Sequence of chain 1.C:
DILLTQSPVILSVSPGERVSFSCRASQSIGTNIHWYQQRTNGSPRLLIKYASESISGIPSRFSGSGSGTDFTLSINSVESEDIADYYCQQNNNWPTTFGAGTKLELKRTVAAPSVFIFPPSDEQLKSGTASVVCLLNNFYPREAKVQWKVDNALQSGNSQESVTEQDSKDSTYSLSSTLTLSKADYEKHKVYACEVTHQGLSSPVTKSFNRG

This small molecule binds to this protein.
Small molecule (SMILES): CC(C)C[C@H](NC(=O)[C@H](CC(=O)O)NC(=O)[C@H](Cc1ccccc1)NC(=O)[C@@H](N)CCC(N)=O)C(=O)N[C@@H](CO)C(=O)N[C@H](C(=O)N[C@@H](CCCNC(=N)NCCC(=O)O)C(=O)N[C@@H](CCCN=C(N)N)C(=O)N[C@@H](CC(C)C)C(=O)N[C@@H](C)C=O)[C@@H](C)O

Sequence of chain 1.D:
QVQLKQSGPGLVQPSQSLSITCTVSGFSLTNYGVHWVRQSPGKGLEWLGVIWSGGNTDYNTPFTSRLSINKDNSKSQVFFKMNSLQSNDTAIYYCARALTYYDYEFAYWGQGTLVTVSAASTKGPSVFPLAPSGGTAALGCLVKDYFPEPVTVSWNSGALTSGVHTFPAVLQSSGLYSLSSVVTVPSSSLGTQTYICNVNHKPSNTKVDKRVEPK

Binding-site contacts:
Ligand atom O contacts residue LYS103 of chain 1.C at 3.0 Å (salt-bridge).
Ligand atom NH1 contacts residue TYR94 of chain 1.D at 3.6 Å.
Ligand atom O contacts residue THR40 of chain 1.C at 3.6 Å.
Ligand atom NE contacts residue ASP85 of chain 1.C at 2.9 Å (salt-bridge).
Ligand atom CD1 contacts residue GLN39 of chain 1.D at 3.5 Å.
Ligand atom CD contacts residue ASP85 of chain 1.C at 3.6 Å.
Ligand atom O contacts residue GLN38 of chain 1.C at 3.6 Å.
Ligand atom CA contacts residue ASP85 of chain 1.C at 3.4 Å.
Ligand atom CB contacts residue ASP85 of chain 1.C at 3.6 Å.
Ligand atom CD2 contacts residue ILE92 of chain 1.D at 3.6 Å (hydrophobic).
Ligand atom CZ contacts residue GLN39 of chain 1.D at 3.4 Å.
Ligand atom O contacts residue PRO41 of chain 1.D at 3.4 Å.
Ligand atom O contacts residue ASN41 of chain 1.C at 3.0 Å (h-bond).
Ligand atom CD1 contacts residue THR90 of chain 1.D at 3.5 Å.
Ligand atom NH1 contacts residue THR40 of chain 1.C at 3.0 Å (h-bond).
Ligand atom OE1 contacts residue PRO41 of chain 1.D at 3.5 Å (h-bond).
Ligand atom O contacts residue ASN41 of chain 1.C at 3.6 Å (h-bond).
Ligand atom NH2 contacts residue GLN111 of chain 1.D at 2.9 Å (h-bond).
Ligand atom CD contacts residue THR40 of chain 1.C at 3.5 Å.
Ligand atom C contacts residue ASP85 of chain 1.C at 3.5 Å.
Ligand atom CE1 contacts residue GLN39 of chain 1.D at 3.3 Å.
Ligand atom NH2 contacts residue ALA84 of chain 1.C at 3.3 Å.
Ligand atom NH1 contacts residue GLN111 of chain 1.D at 2.9 Å (h-bond).
Ligand atom CG contacts residue TYR87 of chain 1.C at 3.6 Å (hydrophobic).
Ligand atom CG contacts residue THR40 of chain 1.C at 3.5 Å.
Ligand atom CD contacts residue PRO41 of chain 1.D at 3.3 Å (hydrophobic).
Ligand atom CB contacts residue GLU154 of chain 1.D at 3.4 Å.
Ligand atom NH1 contacts residue GLY42 of chain 1.C at 3.5 Å (h-bond).
Ligand atom CD contacts residue GLY42 of chain 1.C at 3.2 Å.
Ligand atom NE contacts residue ILE92 of chain 1.D at 3.5 Å.
Ligand atom OG contacts residue GLU154 of chain 1.D at 2.4 Å (salt-bridge).
Ligand atom CD2 contacts residue TYR87 of chain 1.C at 3.6 Å (hydrophobic).
Ligand atom NE2 contacts residue PRO41 of chain 1.D at 3.5 Å.
Ligand atom CG contacts residue ILE92 of chain 1.D at 3.5 Å (hydrophobic).
Ligand atom CD2 contacts residue GLN39 of chain 1.D at 3.6 Å.
Ligand atom CG2 contacts residue PRO173 of chain 1.D at 3.6 Å (hydrophobic).
Ligand atom O03 contacts residue PRO155 of chain 1.D at 3.6 Å.
Ligand atom NH2 contacts residue ASP85 of chain 1.C at 3.0 Å (salt-bridge).
Ligand atom CZ contacts residue GLN111 of chain 1.D at 3.3 Å.
Ligand atom N contacts residue ASP85 of chain 1.C at 2.7 Å (salt-bridge).